Binding-site contacts:
Ligand atom C26 contacts residue THR623 of chain 1.B at 4.5 Å.
Ligand atom C26 contacts residue GLY621 of chain 1.B at 3.8 Å.
Ligand atom C25 contacts residue GLY621 of chain 1.B at 4.4 Å.
Ligand atom O91 contacts residue TRP625 of chain 1.B at 4.0 Å.
Ligand atom O86 contacts residue PRO753 of chain 1.B at 4.4 Å.
Ligand atom C81 contacts residue ILE756 of chain 1.B at 4.2 Å (hydrophobic).
Ligand atom C26 contacts residue ARG622 of chain 1.B at 4.5 Å.
Ligand atom O90 contacts residue TRP735 of chain 1.B at 3.5 Å.
Ligand atom C27 contacts residue GLY621 of chain 1.B at 4.0 Å.
Ligand atom O82 contacts residue ILE756 of chain 1.B at 3.5 Å.
Ligand atom O90 contacts residue PRO753 of chain 1.B at 4.5 Å.
Ligand atom C19 contacts residue MET731 of chain 1.B at 4.0 Å (hydrophobic).

This protein binds this small molecule.
Small molecule (SMILES): CCCCCCCCCCCCCC(=O)N[C@@H]1[C@H](OC[C@H]2O[C@@H](OP(=O)(O)O)CC[C@H]2O)O[C@@H](CO)[C@@H](OP(=O)(O)O)[C@@H]1O

Sequence of chain 1.B:
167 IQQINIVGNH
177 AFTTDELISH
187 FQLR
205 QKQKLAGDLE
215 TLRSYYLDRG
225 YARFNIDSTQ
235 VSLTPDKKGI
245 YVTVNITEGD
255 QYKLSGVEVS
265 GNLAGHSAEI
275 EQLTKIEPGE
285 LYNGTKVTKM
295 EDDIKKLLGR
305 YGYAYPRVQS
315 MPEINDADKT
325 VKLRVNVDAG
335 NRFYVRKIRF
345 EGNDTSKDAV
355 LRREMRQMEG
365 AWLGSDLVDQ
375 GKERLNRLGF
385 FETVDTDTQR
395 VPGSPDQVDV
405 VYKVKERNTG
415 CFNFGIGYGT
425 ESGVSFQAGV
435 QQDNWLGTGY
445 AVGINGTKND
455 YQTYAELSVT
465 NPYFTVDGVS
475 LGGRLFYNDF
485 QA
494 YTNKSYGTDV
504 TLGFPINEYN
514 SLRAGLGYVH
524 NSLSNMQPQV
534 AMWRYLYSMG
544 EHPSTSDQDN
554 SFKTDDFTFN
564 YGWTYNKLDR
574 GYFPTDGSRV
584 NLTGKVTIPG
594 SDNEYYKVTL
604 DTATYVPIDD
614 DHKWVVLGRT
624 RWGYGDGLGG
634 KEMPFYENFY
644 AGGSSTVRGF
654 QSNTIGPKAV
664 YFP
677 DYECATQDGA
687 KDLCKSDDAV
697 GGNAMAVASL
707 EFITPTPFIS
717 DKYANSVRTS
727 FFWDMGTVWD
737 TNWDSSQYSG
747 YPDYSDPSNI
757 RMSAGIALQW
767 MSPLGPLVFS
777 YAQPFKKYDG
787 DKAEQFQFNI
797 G